A small-molecule ligand and the protein it binds are described below.
Small molecule (SMILES): CC(=O)N[C@@H]1[C@@H](O)[C@H](O)[C@@H](CO)O[C@H]1O

Binding-site contacts:
Ligand atom C1 contacts residue ASN1134 of chain 1.B at 1.4 Å.
Ligand atom O7 contacts residue ASN1134 of chain 1.B at 3.6 Å.
Ligand atom O5 contacts residue ASN1134 of chain 1.B at 2.4 Å (h-bond).
Ligand atom C7 contacts residue ASN1134 of chain 1.B at 3.4 Å.
Ligand atom C2 contacts residue ASN1134 of chain 1.B at 2.5 Å.
Ligand atom N2 contacts residue ASN1134 of chain 1.B at 2.9 Å (h-bond).
Ligand atom C3 contacts residue ASN1134 of chain 1.B at 3.8 Å.
Ligand atom C8 contacts residue ASN1134 of chain 1.B at 4.5 Å.
Ligand atom C4 contacts residue ASN1134 of chain 1.B at 4.2 Å.
Ligand atom C5 contacts residue ASN1134 of chain 1.B at 3.7 Å.

Sequence of chain 1.B:
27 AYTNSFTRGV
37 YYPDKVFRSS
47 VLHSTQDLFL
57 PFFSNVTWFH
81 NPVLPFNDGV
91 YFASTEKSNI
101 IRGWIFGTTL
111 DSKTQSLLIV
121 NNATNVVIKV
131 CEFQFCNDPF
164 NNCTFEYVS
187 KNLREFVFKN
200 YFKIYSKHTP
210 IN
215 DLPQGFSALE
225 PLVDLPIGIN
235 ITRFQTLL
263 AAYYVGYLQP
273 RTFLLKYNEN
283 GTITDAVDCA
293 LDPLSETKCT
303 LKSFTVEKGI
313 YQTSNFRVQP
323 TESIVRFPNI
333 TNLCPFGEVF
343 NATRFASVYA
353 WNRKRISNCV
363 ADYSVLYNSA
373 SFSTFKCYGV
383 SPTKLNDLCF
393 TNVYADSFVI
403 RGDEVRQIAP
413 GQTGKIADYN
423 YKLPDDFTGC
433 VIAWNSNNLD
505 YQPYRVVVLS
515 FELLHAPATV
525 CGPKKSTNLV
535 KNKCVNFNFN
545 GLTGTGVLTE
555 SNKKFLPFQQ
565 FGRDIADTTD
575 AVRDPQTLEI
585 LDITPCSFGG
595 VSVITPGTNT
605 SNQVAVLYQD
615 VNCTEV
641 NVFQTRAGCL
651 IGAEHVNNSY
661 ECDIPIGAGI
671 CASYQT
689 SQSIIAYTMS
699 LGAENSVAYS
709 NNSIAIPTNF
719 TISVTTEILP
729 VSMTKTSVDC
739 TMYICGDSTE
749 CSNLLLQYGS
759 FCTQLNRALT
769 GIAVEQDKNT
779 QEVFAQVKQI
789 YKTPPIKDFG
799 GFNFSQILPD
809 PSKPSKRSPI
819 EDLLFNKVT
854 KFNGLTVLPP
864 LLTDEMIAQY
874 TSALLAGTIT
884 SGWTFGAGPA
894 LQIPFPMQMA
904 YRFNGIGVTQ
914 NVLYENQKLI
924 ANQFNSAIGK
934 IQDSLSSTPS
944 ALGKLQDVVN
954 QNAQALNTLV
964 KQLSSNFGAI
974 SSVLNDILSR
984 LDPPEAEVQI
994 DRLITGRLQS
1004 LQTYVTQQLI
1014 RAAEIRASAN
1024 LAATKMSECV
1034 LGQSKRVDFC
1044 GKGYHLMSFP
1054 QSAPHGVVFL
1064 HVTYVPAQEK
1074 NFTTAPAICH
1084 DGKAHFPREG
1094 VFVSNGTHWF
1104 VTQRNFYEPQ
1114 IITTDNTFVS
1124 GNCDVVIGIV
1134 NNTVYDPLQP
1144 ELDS